A protein and the small-molecule ligand that binds it are described below.
Small molecule (SMILES): Nc1ccnc(=O)[nH]1

Binding-site contacts:
Ligand atom C4 contacts residue ARG167 of chain 1.C at 3.8 Å.
Ligand atom N3 contacts residue ARG167 of chain 1.C at 4.1 Å.
Ligand atom C5 contacts residue THR94 of chain 1.C at 3.5 Å.
Ligand atom C5 contacts residue PHE161 of chain 1.C at 4.1 Å (hydrophobic).
Ligand atom O2 contacts residue PHE161 of chain 1.C at 3.9 Å.
Ligand atom C6 contacts residue GLY95 of chain 1.C at 4.1 Å.
Ligand atom C6 contacts residue ILE219 of chain 1.C at 4.0 Å (hydrophobic).
Ligand atom N3 contacts residue PHE161 of chain 1.C at 3.6 Å.
Ligand atom C5 contacts residue ILE220 of chain 1.C at 4.2 Å (hydrophobic).
Ligand atom C6 contacts residue EDO1 of chain 1.T at 3.5 Å.
Ligand atom N4 contacts residue GLN165 of chain 1.C at 3.7 Å.
Ligand atom C2 contacts residue PHE194 of chain 1.C at 3.8 Å (hydrophobic).
Ligand atom C5 contacts residue GLY95 of chain 1.C at 3.5 Å.
Ligand atom C5 contacts residue ILE219 of chain 1.C at 3.9 Å (hydrophobic).
Ligand atom N3 contacts residue GLN165 of chain 1.C at 2.9 Å (h-bond).
Ligand atom N3 contacts residue PHE194 of chain 1.C at 3.8 Å.
Ligand atom C4 contacts residue PHE161 of chain 1.C at 3.8 Å (hydrophobic).
Ligand atom O2 contacts residue GLU195 of chain 1.C at 3.4 Å.
Ligand atom C2 contacts residue GLU195 of chain 1.C at 4.1 Å.
Ligand atom N4 contacts residue ILE220 of chain 1.C at 3.5 Å.
Ligand atom C4 contacts residue THR94 of chain 1.C at 4.0 Å.
Ligand atom C6 contacts residue THR93 of chain 1.C at 3.6 Å.
Ligand atom O2 contacts residue GLN165 of chain 1.C at 3.0 Å (h-bond).
Ligand atom C4 contacts residue GLN165 of chain 1.C at 3.8 Å.
Ligand atom N1 contacts residue PHE161 of chain 1.C at 4.1 Å.
Ligand atom C4 contacts residue ILE220 of chain 1.C at 4.2 Å (hydrophobic).
Ligand atom N1 contacts residue EDO1 of chain 1.T at 2.8 Å (h-bond).
Ligand atom C2 contacts residue EDO1 of chain 1.T at 3.8 Å.
Ligand atom C4 contacts residue GLY95 of chain 1.C at 3.5 Å.
Ligand atom O2 contacts residue EDO1 of chain 1.T at 3.9 Å.
Ligand atom C2 contacts residue PHE161 of chain 1.C at 3.7 Å (hydrophobic).
Ligand atom N4 contacts residue GLY95 of chain 1.C at 3.5 Å.
Ligand atom N4 contacts residue ARG167 of chain 1.C at 2.9 Å (salt-bridge).
Ligand atom N3 contacts residue GLY95 of chain 1.C at 4.0 Å.
Ligand atom C6 contacts residue THR94 of chain 1.C at 3.7 Å.
Ligand atom N1 contacts residue THR94 of chain 1.C at 4.1 Å.
Ligand atom C2 contacts residue GLN165 of chain 1.C at 3.7 Å.
Ligand atom N1 contacts residue THR93 of chain 1.C at 3.7 Å.
Ligand atom O2 contacts residue PHE194 of chain 1.C at 3.9 Å.
Ligand atom O2 contacts residue MET196 of chain 1.C at 3.6 Å.

Sequence of chain 1.C:
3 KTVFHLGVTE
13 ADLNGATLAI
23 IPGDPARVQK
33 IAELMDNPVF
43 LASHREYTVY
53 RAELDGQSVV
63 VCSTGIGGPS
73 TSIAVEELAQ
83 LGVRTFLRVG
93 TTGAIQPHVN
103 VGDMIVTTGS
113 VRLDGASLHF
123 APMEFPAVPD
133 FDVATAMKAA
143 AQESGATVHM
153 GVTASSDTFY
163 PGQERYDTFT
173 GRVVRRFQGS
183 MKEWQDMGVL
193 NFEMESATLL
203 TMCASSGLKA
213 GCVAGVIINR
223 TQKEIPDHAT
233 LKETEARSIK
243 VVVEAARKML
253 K